The small molecule below binds the protein below.
Small molecule (SMILES): O=c1[nH]cnc2nc[nH]c12

Sequence of chain 1.A:
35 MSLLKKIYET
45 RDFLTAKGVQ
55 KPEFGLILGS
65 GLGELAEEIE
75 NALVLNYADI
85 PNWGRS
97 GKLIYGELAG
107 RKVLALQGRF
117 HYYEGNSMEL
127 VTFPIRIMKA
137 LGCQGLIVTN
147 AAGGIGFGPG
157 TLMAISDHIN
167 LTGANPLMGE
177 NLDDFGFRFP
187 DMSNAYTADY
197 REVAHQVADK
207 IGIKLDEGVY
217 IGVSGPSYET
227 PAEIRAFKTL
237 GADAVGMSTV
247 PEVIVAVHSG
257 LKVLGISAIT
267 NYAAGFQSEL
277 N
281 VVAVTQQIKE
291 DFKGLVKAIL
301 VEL

Binding-site contacts:
Ligand atom O6 contacts residue ASN267 of chain 1.A at 3.1 Å (h-bond).
Ligand atom N9 contacts residue ALA147 of chain 1.A at 3.2 Å (h-bond).
Ligand atom C2 contacts residue GLY242 of chain 1.A at 3.7 Å.
Ligand atom O6 contacts residue GLY149 of chain 1.A at 3.5 Å.
Ligand atom C5 contacts residue ALA148 of chain 1.A at 4.0 Å (hydrophobic).
Ligand atom O6 contacts residue GLU225 of chain 1.A at 3.9 Å.
Ligand atom N9 contacts residue ALA148 of chain 1.A at 4.0 Å.
Ligand atom C5 contacts residue ASN267 of chain 1.A at 4.0 Å.
Ligand atom N7 contacts residue ASN267 of chain 1.A at 2.9 Å (h-bond).
Ligand atom N7 contacts residue ALA148 of chain 1.A at 3.6 Å.
Ligand atom N7 contacts residue THR266 of chain 1.A at 3.7 Å.
Ligand atom C4 contacts residue VAL241 of chain 1.A at 3.6 Å (hydrophobic).
Ligand atom O6 contacts residue LEU276 of chain 1.A at 3.6 Å.
Ligand atom C6 contacts residue VAL241 of chain 1.A at 3.9 Å (hydrophobic).
Ligand atom C8 contacts residue ALA148 of chain 1.A at 3.7 Å (hydrophobic).
Ligand atom C5 contacts residue TYR224 of chain 1.A at 3.7 Å (hydrophobic).
Ligand atom C4 contacts residue TYR224 of chain 1.A at 4.0 Å (hydrophobic).
Ligand atom N1 contacts residue TYR224 of chain 1.A at 3.7 Å.
Ligand atom C2 contacts residue GLU225 of chain 1.A at 3.3 Å.
Ligand atom N7 contacts residue GLY149 of chain 1.A at 3.4 Å (h-bond).
Ligand atom N1 contacts residue VAL241 of chain 1.A at 3.6 Å.
Ligand atom C5 contacts residue GLY149 of chain 1.A at 3.4 Å.
Ligand atom C4 contacts residue GLY242 of chain 1.A at 4.1 Å.
Ligand atom C2 contacts residue MET243 of chain 1.A at 3.9 Å (hydrophobic).
Ligand atom C8 contacts residue THR266 of chain 1.A at 3.5 Å.
Ligand atom N3 contacts residue VAL241 of chain 1.A at 3.4 Å (h-bond).
Ligand atom C2 contacts residue VAL241 of chain 1.A at 3.4 Å (hydrophobic).
Ligand atom C6 contacts residue GLY149 of chain 1.A at 3.7 Å.
Ligand atom C8 contacts residue ASN267 of chain 1.A at 3.7 Å.
Ligand atom N3 contacts residue MET243 of chain 1.A at 3.9 Å.
Ligand atom C8 contacts residue GLY149 of chain 1.A at 3.9 Å.
Ligand atom C8 contacts residue ALA147 of chain 1.A at 3.7 Å (hydrophobic).
Ligand atom C4 contacts residue ALA147 of chain 1.A at 4.1 Å (hydrophobic).
Ligand atom O6 contacts residue TYR224 of chain 1.A at 4.0 Å.
Ligand atom N1 contacts residue GLU225 of chain 1.A at 2.7 Å (salt-bridge).
Ligand atom C5 contacts residue VAL241 of chain 1.A at 3.9 Å (hydrophobic).
Ligand atom C6 contacts residue GLU225 of chain 1.A at 3.7 Å.
Ligand atom C4 contacts residue GLY149 of chain 1.A at 3.9 Å.
Ligand atom C6 contacts residue TYR224 of chain 1.A at 3.7 Å (hydrophobic).
Ligand atom N3 contacts residue GLY242 of chain 1.A at 3.3 Å.